Binding-site contacts:
Ligand atom C4 contacts residue ASN40 of chain 1.D at 4.4 Å.
Ligand atom N2 contacts residue ASN40 of chain 1.D at 2.9 Å (h-bond).
Ligand atom O6 contacts residue NAG2 of chain 1.W at 4.4 Å.
Ligand atom O7 contacts residue ASN40 of chain 1.D at 3.6 Å (h-bond).
Ligand atom C3 contacts residue ASN40 of chain 1.D at 3.9 Å.
Ligand atom N2 contacts residue GLU41 of chain 1.D at 4.4 Å.
Ligand atom O6 contacts residue NAG1 of chain 1.W at 3.8 Å.
Ligand atom C1 contacts residue ASN40 of chain 1.D at 1.5 Å.
Ligand atom C8 contacts residue GLU41 of chain 1.D at 3.3 Å.
Ligand atom C7 contacts residue ASN40 of chain 1.D at 3.4 Å.
Ligand atom C2 contacts residue ASN40 of chain 1.D at 2.5 Å.
Ligand atom O5 contacts residue ASN40 of chain 1.D at 2.5 Å (h-bond).
Ligand atom C5 contacts residue ASN40 of chain 1.D at 3.8 Å.

The small molecule below binds the protein below.
Small molecule (SMILES): CC(=O)N[C@H]1[C@H](O[C@H]2[C@H](O)[C@@H](NC(C)=O)CO[C@@H]2CO)O[C@H](CO)[C@@H](O)[C@@H]1O

Sequence of chain 1.D:
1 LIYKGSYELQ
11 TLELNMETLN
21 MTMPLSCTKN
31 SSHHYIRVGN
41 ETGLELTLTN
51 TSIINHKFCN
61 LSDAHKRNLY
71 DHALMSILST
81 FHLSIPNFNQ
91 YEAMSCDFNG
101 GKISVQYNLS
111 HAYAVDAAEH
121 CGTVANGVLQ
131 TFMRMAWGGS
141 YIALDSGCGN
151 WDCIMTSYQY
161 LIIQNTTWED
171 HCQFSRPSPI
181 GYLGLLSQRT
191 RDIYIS